Binding-site contacts:
Ligand atom O2 contacts residue TRP5 of chain 1.A at 3.5 Å.
Ligand atom C3 contacts residue HIS4 of chain 1.A at 3.9 Å.
Ligand atom O3 contacts residue ASN11 of chain 1.A at 3.5 Å.
Ligand atom C1 contacts residue TRP5 of chain 1.A at 4.4 Å (hydrophobic).
Ligand atom O2 contacts residue PHE20 of chain 1.A at 3.6 Å.
Ligand atom C5 contacts residue HIS10 of chain 1.A at 3.5 Å.
Ligand atom O1 contacts residue HIS15 of chain 1.A at 3.7 Å.
Ligand atom C5 contacts residue ASN11 of chain 1.A at 3.8 Å.
Ligand atom N1 contacts residue TRP16 of chain 1.A at 3.6 Å.
Ligand atom N2 contacts residue ASN11 of chain 1.A at 4.4 Å.
Ligand atom O3 contacts residue HIS10 of chain 1.A at 3.9 Å.
Ligand atom C6 contacts residue HIS10 of chain 1.A at 4.1 Å.
Ligand atom N2 contacts residue HIS4 of chain 1.A at 4.3 Å.
Ligand atom C2 contacts residue ASP19 of chain 1.A at 3.8 Å.
Ligand atom O2 contacts residue ASP19 of chain 1.A at 3.6 Å (salt-bridge).
Ligand atom O1 contacts residue ASN11 of chain 1.A at 3.7 Å.
Ligand atom N1 contacts residue ASP19 of chain 1.A at 2.8 Å (salt-bridge).
Ligand atom C4 contacts residue HIS4 of chain 1.A at 4.5 Å.
Ligand atom C10 contacts residue HIS4 of chain 1.A at 3.9 Å.
Ligand atom C6 contacts residue HIS15 of chain 1.A at 3.9 Å.
Ligand atom C1 contacts residue ASP19 of chain 1.A at 3.9 Å.
Ligand atom C10 contacts residue ASN11 of chain 1.A at 3.9 Å.
Ligand atom S contacts residue ASP19 of chain 1.A at 3.6 Å.
Ligand atom C9 contacts residue ASN11 of chain 1.A at 3.9 Å.
Ligand atom C2 contacts residue TRP5 of chain 1.A at 4.4 Å (hydrophobic).
Ligand atom C6 contacts residue ASN11 of chain 1.A at 3.9 Å.
Ligand atom C8 contacts residue HIS10 of chain 1.A at 4.0 Å.
Ligand atom O1 contacts residue TRP16 of chain 1.A at 3.2 Å.
Ligand atom S contacts residue TRP5 of chain 1.A at 4.0 Å.
Ligand atom C9 contacts residue HIS4 of chain 1.A at 4.2 Å.
Ligand atom N1 contacts residue LYS18 of chain 1.A at 4.1 Å.
Ligand atom C1 contacts residue HIS4 of chain 1.A at 4.3 Å.
Ligand atom S contacts residue TRP16 of chain 1.A at 4.2 Å.
Ligand atom O1 contacts residue TRP5 of chain 1.A at 3.5 Å.
Ligand atom S contacts residue HIS15 of chain 1.A at 4.0 Å.
Ligand atom C2 contacts residue HIS4 of chain 1.A at 4.1 Å.
Ligand atom C4 contacts residue HIS10 of chain 1.A at 4.5 Å.
Ligand atom N1 contacts residue HIS15 of chain 1.A at 2.9 Å (h-bond).

A small-molecule ligand and the protein it binds are described below.
Small molecule (SMILES): CC(=O)NCCc1ccc(S(N)(=O)=O)cc1

Sequence of chain 1.A:
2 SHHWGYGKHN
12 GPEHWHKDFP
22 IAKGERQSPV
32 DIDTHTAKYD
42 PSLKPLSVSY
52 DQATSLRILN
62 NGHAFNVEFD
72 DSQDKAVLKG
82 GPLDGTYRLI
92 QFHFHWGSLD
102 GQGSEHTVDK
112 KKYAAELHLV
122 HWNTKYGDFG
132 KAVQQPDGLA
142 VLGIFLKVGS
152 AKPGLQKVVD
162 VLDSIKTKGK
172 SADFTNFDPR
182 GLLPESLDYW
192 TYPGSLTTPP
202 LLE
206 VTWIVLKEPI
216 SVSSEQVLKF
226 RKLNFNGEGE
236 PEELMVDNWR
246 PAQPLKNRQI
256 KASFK